Binding-site contacts:
Ligand atom CZ contacts residue LEU3 of chain 1.A at 3.7 Å (hydrophobic).
Ligand atom CA contacts residue LEU2 of chain 1.A at 2.7 Å (hydrophobic).
Ligand atom OXT contacts residue TYR21 of chain 1.A at 3.3 Å.
Ligand atom O contacts residue ILE18 of chain 1.A at 3.5 Å.
Ligand atom CZ contacts residue TRP30 of chain 1.A at 3.3 Å (hydrophobic).
Ligand atom CE1 contacts residue GLY29 of chain 1.A at 2.8 Å.
Ligand atom NZ contacts residue HIS47 of chain 1.A at 2.8 Å (h-bond).
Ligand atom C contacts residue LEU2 of chain 1.A at 3.1 Å (hydrophobic).
Ligand atom C contacts residue TYR21 of chain 1.A at 3.1 Å (hydrophobic).
Ligand atom CE2 contacts residue SER22 of chain 1.A at 2.9 Å.
Ligand atom CG contacts residue SER22 of chain 1.A at 3.1 Å.
Ligand atom CE contacts residue CYS44 of chain 1.A at 3.6 Å (hydrophobic).
Ligand atom CB contacts residue ILE18 of chain 1.A at 3.5 Å (hydrophobic).
Ligand atom CE contacts residue HIS47 of chain 1.A at 3.1 Å.
Ligand atom NZ contacts residue CYS44 of chain 1.A at 3.0 Å (h-bond).
Ligand atom CE1 contacts residue TRP30 of chain 1.A at 3.2 Å (hydrophobic).
Ligand atom CG contacts residue ILE18 of chain 1.A at 3.3 Å (hydrophobic).
Ligand atom O contacts residue SER22 of chain 1.A at 3.7 Å.
Ligand atom O contacts residue ILE18 of chain 1.A at 3.4 Å.
Ligand atom CD1 contacts residue GLY29 of chain 1.A at 3.1 Å.
Ligand atom CD contacts residue HIS47 of chain 1.A at 3.8 Å.
Ligand atom CE2 contacts residue LEU3 of chain 1.A at 2.9 Å (hydrophobic).
Ligand atom C contacts residue SER22 of chain 1.A at 3.7 Å.
Ligand atom OXT contacts residue ALA17 of chain 1.A at 3.2 Å (h-bond).
Ligand atom O contacts residue ILE18 of chain 1.A at 3.0 Å.
Ligand atom CZ contacts residue GLY29 of chain 1.A at 3.6 Å.
Ligand atom N contacts residue LEU2 of chain 1.A at 3.3 Å.
Ligand atom N contacts residue LEU2 of chain 1.A at 3.4 Å.
Ligand atom CZ contacts residue SER22 of chain 1.A at 3.7 Å.
Ligand atom CD2 contacts residue SER22 of chain 1.A at 2.5 Å.
Ligand atom OH contacts residue TRP30 of chain 1.A at 2.5 Å.
Ligand atom CB contacts residue LEU2 of chain 1.A at 3.8 Å (hydrophobic).
Ligand atom CD2 contacts residue LEU3 of chain 1.A at 3.7 Å (hydrophobic).
Ligand atom CD contacts residue GLY29 of chain 1.A at 3.6 Å.
Ligand atom O contacts residue TYR21 of chain 1.A at 2.4 Å (h-bond).
Ligand atom CG contacts residue PHE5 of chain 1.A at 3.8 Å (hydrophobic).
Ligand atom CB contacts residue SER22 of chain 1.A at 2.9 Å.
Ligand atom OXT contacts residue SER22 of chain 1.A at 3.4 Å (h-bond).
Ligand atom NZ contacts residue ASP48 of chain 1.A at 2.6 Å (salt-bridge).
Ligand atom CD2 contacts residue ILE18 of chain 1.A at 3.2 Å (hydrophobic).

A protein and the small-molecule ligand that binds it are described below.
Small molecule (SMILES): CC(C)C[C@H](NC(=O)[C@@H](N)Cc1ccccc1)C(=O)N[C@@H](C)C(=O)N[C@@H](Cc1ccc(O)cc1)C(=O)N[C@@H](CCCCN)C(=O)O

Sequence of chain 1.A:
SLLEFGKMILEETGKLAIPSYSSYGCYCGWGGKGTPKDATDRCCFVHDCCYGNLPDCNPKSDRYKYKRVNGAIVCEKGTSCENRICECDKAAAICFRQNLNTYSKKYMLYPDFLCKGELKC